Binding-site contacts:
Ligand atom C8 contacts residue IMP1 of chain 1.C at 3.2 Å.
Ligand atom C2 contacts residue MET288 of chain 1.A at 3.6 Å (hydrophobic).
Ligand atom C2 contacts residue GLY289 of chain 1.A at 3.5 Å.
Ligand atom C15 contacts residue LEU310 of chain 1.A at 4.0 Å (hydrophobic).
Ligand atom N2 contacts residue LEU310 of chain 1.A at 3.4 Å.
Ligand atom C16 contacts residue ALA150 of chain 1.A at 3.6 Å (hydrophobic).
Ligand atom C3 contacts residue MET288 of chain 1.A at 3.8 Å (hydrophobic).
Ligand atom C7 contacts residue ALA150 of chain 1.A at 3.9 Å (hydrophobic).
Ligand atom C9 contacts residue ALA150 of chain 1.A at 4.0 Å (hydrophobic).
Ligand atom N3 contacts residue LEU310 of chain 1.A at 3.8 Å.
Ligand atom C18 contacts residue PRO51 of chain 4.A at 3.9 Å (hydrophobic).
Ligand atom CL1 contacts residue TYR342 of chain 4.A at 3.6 Å.
Ligand atom N1 contacts residue LEU310 of chain 1.A at 3.2 Å.
Ligand atom C21 contacts residue TYR342 of chain 4.A at 3.7 Å (hydrophobic).
Ligand atom N3 contacts residue ALA150 of chain 1.A at 3.6 Å.
Ligand atom CL1 contacts residue HIS151 of chain 1.A at 3.8 Å.
Ligand atom C7 contacts residue GLU313 of chain 1.A at 3.7 Å.
Ligand atom C14 contacts residue LEU310 of chain 1.A at 3.6 Å (hydrophobic).
Ligand atom O1 contacts residue GLY289 of chain 1.A at 3.4 Å.
Ligand atom N2 contacts residue ALA150 of chain 1.A at 4.0 Å.
Ligand atom C12 contacts residue VAL311 of chain 1.A at 3.2 Å (hydrophobic).
Ligand atom C8 contacts residue ALA150 of chain 1.A at 3.9 Å (hydrophobic).
Ligand atom C8 contacts residue TYR342 of chain 4.A at 3.7 Å (hydrophobic).
Ligand atom C1 contacts residue GLY289 of chain 1.A at 3.4 Å.
Ligand atom C8 contacts residue GLU313 of chain 1.A at 3.9 Å.
Ligand atom C8 contacts residue THR207 of chain 1.A at 3.6 Å.
Ligand atom CL1 contacts residue GLY341 of chain 4.A at 3.2 Å.
Ligand atom C21 contacts residue GLU313 of chain 1.A at 3.4 Å.
Ligand atom O1 contacts residue GLU313 of chain 1.A at 3.9 Å.
Ligand atom C20 contacts residue TYR342 of chain 4.A at 3.6 Å (hydrophobic).
Ligand atom C12 contacts residue GLU313 of chain 1.A at 3.9 Å.
Ligand atom C15 contacts residue GLU313 of chain 1.A at 3.2 Å.
Ligand atom C19 contacts residue PRO51 of chain 4.A at 3.9 Å (hydrophobic).
Ligand atom O2 contacts residue MET288 of chain 1.A at 3.5 Å.
Ligand atom C11 contacts residue MET294 of chain 1.A at 3.8 Å (hydrophobic).
Ligand atom C10 contacts residue IMP1 of chain 1.C at 3.8 Å.
Ligand atom N4 contacts residue MET288 of chain 1.A at 4.0 Å.
Ligand atom C12 contacts residue MET294 of chain 1.A at 3.6 Å (hydrophobic).
Ligand atom C7 contacts residue IMP1 of chain 1.C at 3.5 Å.
Ligand atom C9 contacts residue IMP1 of chain 1.C at 3.3 Å.

Sequence of chain 1.A:
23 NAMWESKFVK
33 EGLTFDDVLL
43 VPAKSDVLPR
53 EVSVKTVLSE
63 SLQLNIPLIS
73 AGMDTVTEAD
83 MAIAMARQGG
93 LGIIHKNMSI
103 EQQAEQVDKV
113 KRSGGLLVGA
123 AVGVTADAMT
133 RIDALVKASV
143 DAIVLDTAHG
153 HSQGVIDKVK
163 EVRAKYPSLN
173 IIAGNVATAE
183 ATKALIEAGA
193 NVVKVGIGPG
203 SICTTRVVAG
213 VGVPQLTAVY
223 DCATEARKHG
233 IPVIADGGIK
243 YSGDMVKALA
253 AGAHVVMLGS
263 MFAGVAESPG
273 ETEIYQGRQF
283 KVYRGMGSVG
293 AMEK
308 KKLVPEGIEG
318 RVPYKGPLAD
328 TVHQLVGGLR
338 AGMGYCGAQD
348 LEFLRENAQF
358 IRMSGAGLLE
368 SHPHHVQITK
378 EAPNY

Sequence of chain 4.A:
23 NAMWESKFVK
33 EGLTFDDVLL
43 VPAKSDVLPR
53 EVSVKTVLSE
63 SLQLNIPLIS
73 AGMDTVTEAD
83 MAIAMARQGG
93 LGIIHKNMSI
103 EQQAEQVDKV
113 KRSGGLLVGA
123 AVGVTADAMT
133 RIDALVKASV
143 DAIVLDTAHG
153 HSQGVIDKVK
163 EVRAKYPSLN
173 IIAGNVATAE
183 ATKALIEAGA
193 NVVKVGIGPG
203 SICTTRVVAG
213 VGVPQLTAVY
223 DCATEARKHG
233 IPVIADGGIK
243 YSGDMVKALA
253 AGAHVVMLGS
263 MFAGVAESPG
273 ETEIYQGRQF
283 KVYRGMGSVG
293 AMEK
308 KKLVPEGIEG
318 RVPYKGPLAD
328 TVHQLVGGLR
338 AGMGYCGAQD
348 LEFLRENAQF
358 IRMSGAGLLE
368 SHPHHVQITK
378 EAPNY

This protein binds this small molecule.
Small molecule (SMILES): C[C@@H](Oc1cc(=O)[nH]c2ccccc12)c1cn(-c2ccc(Cl)cc2)nn1